Sequence of chain 1.A:
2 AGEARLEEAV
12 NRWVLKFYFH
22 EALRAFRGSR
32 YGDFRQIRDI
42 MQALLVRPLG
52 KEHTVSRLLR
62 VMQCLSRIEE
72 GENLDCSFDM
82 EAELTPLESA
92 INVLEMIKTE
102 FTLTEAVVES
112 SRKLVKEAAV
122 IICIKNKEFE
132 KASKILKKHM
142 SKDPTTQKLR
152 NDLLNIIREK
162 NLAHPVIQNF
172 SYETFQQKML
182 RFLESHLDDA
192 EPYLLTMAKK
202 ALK

Binding-site contacts:
Ligand atom CD2 contacts residue GLN64 of chain 1.A at 3.2 Å.
Ligand atom CH contacts residue LEU60 of chain 1.A at 3.5 Å (hydrophobic).
Ligand atom CE2 contacts residue ARG61 of chain 1.A at 3.4 Å.
Ligand atom O contacts residue LEU46 of chain 1.A at 3.6 Å.
Ligand atom CA contacts residue GLN43 of chain 1.A at 3.3 Å.
Ligand atom O contacts residue GLN64 of chain 1.A at 3.8 Å.
Ligand atom CE2 contacts residue LYS52 of chain 1.A at 3.6 Å.
Ligand atom CD contacts residue ARG39 of chain 1.A at 3.7 Å.
Ligand atom C contacts residue GLN43 of chain 1.A at 3.6 Å.
Ligand atom N contacts residue GLN43 of chain 1.A at 2.4 Å (h-bond).
Ligand atom CA contacts residue GLN43 of chain 1.A at 3.6 Å.
Ligand atom CG contacts residue PHE79 of chain 1.A at 3.6 Å (hydrophobic).
Ligand atom O contacts residue GLN43 of chain 1.A at 2.9 Å (h-bond).
Ligand atom CE1 contacts residue LEU50 of chain 1.A at 3.5 Å (hydrophobic).
Ligand atom O contacts residue SER67 of chain 1.A at 3.1 Å.
Ligand atom C23 contacts residue PHE79 of chain 1.A at 3.4 Å (hydrophobic).
Ligand atom C20 contacts residue SER78 of chain 1.A at 3.2 Å.
Ligand atom CB contacts residue GLN64 of chain 1.A at 3.3 Å.
Ligand atom O5 contacts residue SER78 of chain 1.A at 3.7 Å.
Ligand atom CA contacts residue SER78 of chain 1.A at 3.6 Å.
Ligand atom CD1 contacts residue LEU60 of chain 1.A at 3.6 Å (hydrophobic).
Ligand atom CB contacts residue SER78 of chain 1.A at 3.8 Å.
Ligand atom N contacts residue GLN43 of chain 1.A at 3.0 Å (h-bond).
Ligand atom CG contacts residue GLN64 of chain 1.A at 3.6 Å.
Ligand atom C18 contacts residue MET81 of chain 1.A at 3.5 Å (hydrophobic).
Ligand atom N contacts residue PHE79 of chain 1.A at 3.6 Å.
Ligand atom C contacts residue PHE79 of chain 1.A at 3.7 Å (hydrophobic).
Ligand atom CE1 contacts residue LEU60 of chain 1.A at 3.7 Å (hydrophobic).
Ligand atom CB contacts residue GLN43 of chain 1.A at 3.5 Å.
Ligand atom O contacts residue ARG68 of chain 1.A at 2.9 Å (salt-bridge).
Ligand atom N contacts residue GLN64 of chain 1.A at 3.8 Å.
Ligand atom CB contacts residue ARG39 of chain 1.A at 3.4 Å.
Ligand atom C contacts residue GLN43 of chain 1.A at 3.4 Å.
Ligand atom O5 contacts residue MET81 of chain 1.A at 3.2 Å.
Ligand atom O contacts residue ARG68 of chain 1.A at 3.8 Å.
Ligand atom C16 contacts residue SER78 of chain 1.A at 3.1 Å.
Ligand atom CD1 contacts residue LEU46 of chain 1.A at 3.8 Å (hydrophobic).
Ligand atom O contacts residue PHE79 of chain 1.A at 3.5 Å.
Ligand atom CE1 contacts residue LEU60 of chain 1.A at 3.7 Å (hydrophobic).
Ligand atom CH contacts residue LYS52 of chain 1.A at 3.3 Å.

The small molecule below binds the protein below.
Small molecule (SMILES): CC(C)C[C@@H]1NC(=O)[C@@H](NC(=O)[C@H](Cc2ccccc2)NC(=O)C[C@@H](N)Cc2ccccc2)CCCCCCC[C@H](C(=O)N(C)C)NC(=O)[C@@H]2CCCN2C(=O)[C@H](C)NC1=O